Binding-site contacts:
Ligand atom CB2 contacts residue THR106 of chain 1.A at 3.4 Å.
Ligand atom CA1 contacts residue VAL30 of chain 1.A at 3.7 Å (hydrophobic).
Ligand atom NC7 contacts residue MET109 of chain 1.A at 2.8 Å (h-bond).
Ligand atom ND3 contacts residue GLY33 of chain 1.A at 3.9 Å.
Ligand atom CD2 contacts residue VAL38 of chain 1.A at 3.8 Å (hydrophobic).
Ligand atom CB3 contacts residue LEU104 of chain 1.A at 3.9 Å (hydrophobic).
Ligand atom CC4 contacts residue ALA51 of chain 1.A at 3.7 Å (hydrophobic).
Ligand atom CB2 contacts residue LEU104 of chain 1.A at 3.7 Å (hydrophobic).
Ligand atom ND1 contacts residue LEU167 of chain 1.A at 3.6 Å.
Ligand atom CC6 contacts residue HIS107 of chain 1.A at 3.5 Å.
Ligand atom CB1 contacts residue THR106 of chain 1.A at 3.8 Å.
Ligand atom NC7 contacts residue LEU108 of chain 1.A at 3.5 Å.
Ligand atom FB7 contacts residue THR106 of chain 1.A at 3.7 Å.
Ligand atom NC3 contacts residue VAL38 of chain 1.A at 3.8 Å.
Ligand atom CB3 contacts residue THR106 of chain 1.A at 3.6 Å.
Ligand atom CD5 contacts residue VAL38 of chain 1.A at 3.9 Å (hydrophobic).
Ligand atom ND3 contacts residue LEU167 of chain 1.A at 3.4 Å.
Ligand atom NC5 contacts residue MET109 of chain 1.A at 3.0 Å (h-bond).
Ligand atom CC6 contacts residue ALA51 of chain 1.A at 3.5 Å (hydrophobic).
Ligand atom CC6 contacts residue MET109 of chain 1.A at 3.7 Å (hydrophobic).
Ligand atom FB7 contacts residue VAL105 of chain 1.A at 3.4 Å.
Ligand atom CC1 contacts residue THR106 of chain 1.A at 3.7 Å.
Ligand atom CD2 contacts residue GLY33 of chain 1.A at 3.6 Å.
Ligand atom CD4 contacts residue VAL38 of chain 1.A at 3.7 Å (hydrophobic).
Ligand atom FB7 contacts residue LEU86 of chain 1.A at 3.7 Å.
Ligand atom FB7 contacts residue LEU104 of chain 1.A at 3.2 Å.
Ligand atom CC4 contacts residue MET109 of chain 1.A at 3.3 Å (hydrophobic).
Ligand atom CB2 contacts residue LYS53 of chain 1.A at 3.8 Å.
Ligand atom CD4 contacts residue LEU167 of chain 1.A at 3.6 Å (hydrophobic).
Ligand atom CD2 contacts residue LEU167 of chain 1.A at 3.3 Å (hydrophobic).
Ligand atom CA1 contacts residue SER32 of chain 1.A at 3.8 Å.
Ligand atom CC6 contacts residue THR106 of chain 1.A at 3.7 Å.
Ligand atom CB1 contacts residue LYS53 of chain 1.A at 3.9 Å.
Ligand atom CC1 contacts residue ALA51 of chain 1.A at 3.9 Å (hydrophobic).
Ligand atom CB2 contacts residue ALA51 of chain 1.A at 3.5 Å (hydrophobic).
Ligand atom ND3 contacts residue VAL38 of chain 1.A at 3.6 Å.
Ligand atom CD5 contacts residue LEU167 of chain 1.A at 3.8 Å (hydrophobic).
Ligand atom NC7 contacts residue VAL30 of chain 1.A at 3.8 Å.
Ligand atom CA2 contacts residue VAL30 of chain 1.A at 3.5 Å (hydrophobic).
Ligand atom NC5 contacts residue ALA51 of chain 1.A at 3.4 Å.

A small-molecule ligand and the protein it binds are described below.
Small molecule (SMILES): Nc1nccc(-c2c(-c3ccc(F)cc3)ncn2C2CCNCC2)n1

Sequence of chain 1.A:
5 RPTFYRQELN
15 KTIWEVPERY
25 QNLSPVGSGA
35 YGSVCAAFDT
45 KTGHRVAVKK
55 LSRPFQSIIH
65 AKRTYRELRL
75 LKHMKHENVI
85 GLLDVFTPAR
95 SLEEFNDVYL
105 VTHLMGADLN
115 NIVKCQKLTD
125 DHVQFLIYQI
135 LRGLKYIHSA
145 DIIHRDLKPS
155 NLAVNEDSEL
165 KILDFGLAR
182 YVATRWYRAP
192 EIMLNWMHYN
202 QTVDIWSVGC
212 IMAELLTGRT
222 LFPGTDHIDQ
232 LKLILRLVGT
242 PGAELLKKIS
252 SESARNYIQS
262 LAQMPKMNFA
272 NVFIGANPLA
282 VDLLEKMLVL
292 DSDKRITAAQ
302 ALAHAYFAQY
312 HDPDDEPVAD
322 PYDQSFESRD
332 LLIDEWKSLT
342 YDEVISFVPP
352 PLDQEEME